This small molecule binds to this protein.
Small molecule (SMILES): CC(C)C[C@H](NC(=O)[C@H](CC(C)C)NC(=O)c1ccccc1)C(=O)O

Sequence of chain 1.G:
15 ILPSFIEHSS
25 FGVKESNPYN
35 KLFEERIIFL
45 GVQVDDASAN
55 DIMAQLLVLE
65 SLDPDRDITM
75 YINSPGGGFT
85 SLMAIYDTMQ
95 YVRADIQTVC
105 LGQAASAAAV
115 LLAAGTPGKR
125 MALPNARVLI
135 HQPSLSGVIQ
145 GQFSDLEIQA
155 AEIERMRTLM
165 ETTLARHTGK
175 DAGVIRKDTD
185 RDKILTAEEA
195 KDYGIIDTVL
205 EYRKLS

Binding-site contacts:
Ligand atom CD2 contacts residue PRO137 of chain 1.G at 3.6 Å (hydrophobic).
Ligand atom O1 contacts residue PRO137 of chain 1.G at 3.3 Å.
Ligand atom C4 contacts residue MET164 of chain 1.G at 3.9 Å (hydrophobic).
Ligand atom CB contacts residue GLY81 of chain 1.G at 3.9 Å.
Ligand atom CD1 contacts residue GLN47 of chain 1.G at 3.3 Å.
Ligand atom CD2 contacts residue SER138 of chain 1.G at 4.0 Å.
Ligand atom C4 contacts residue ALA111 of chain 1.G at 3.7 Å (hydrophobic).
Ligand atom CB contacts residue SER138 of chain 1.G at 2.8 Å.
Ligand atom C5 contacts residue SER110 of chain 1.G at 3.7 Å.
Ligand atom CG contacts residue GLN47 of chain 1.G at 3.8 Å.
Ligand atom C5 contacts residue MET164 of chain 1.G at 3.9 Å (hydrophobic).
Ligand atom O1 contacts residue SER138 of chain 1.G at 3.1 Å (h-bond).
Ligand atom N contacts residue SER138 of chain 1.G at 3.0 Å (h-bond).
Ligand atom CD1 contacts residue MET160 of chain 1.G at 3.5 Å (hydrophobic).
Ligand atom CD1 contacts residue PHE83 of chain 1.G at 3.7 Å (hydrophobic).
Ligand atom C2 contacts residue PHE83 of chain 1.G at 3.8 Å (hydrophobic).
Ligand atom CD2 contacts residue ILE157 of chain 1.G at 3.5 Å (hydrophobic).
Ligand atom CA contacts residue GLY81 of chain 1.G at 3.9 Å.
Ligand atom C3 contacts residue ALA111 of chain 1.G at 3.7 Å (hydrophobic).
Ligand atom C6 contacts residue PRO137 of chain 1.G at 4.0 Å (hydrophobic).
Ligand atom C4 contacts residue SER110 of chain 1.G at 3.9 Å.
Ligand atom CA contacts residue SER138 of chain 1.G at 3.5 Å.
Ligand atom C2 contacts residue GLY81 of chain 1.G at 3.2 Å.
Ligand atom O contacts residue GLY82 of chain 1.G at 3.9 Å.
Ligand atom CG contacts residue SER138 of chain 1.G at 4.0 Å.
Ligand atom O contacts residue LEU139 of chain 1.G at 3.3 Å.
Ligand atom C5 contacts residue HIS135 of chain 1.G at 3.9 Å.
Ligand atom O contacts residue GLY81 of chain 1.G at 4.0 Å.
Ligand atom O contacts residue PHE83 of chain 1.G at 3.3 Å (h-bond).
Ligand atom C1 contacts residue GLY81 of chain 1.G at 3.6 Å.
Ligand atom C5 contacts residue ALA111 of chain 1.G at 3.8 Å (hydrophobic).
Ligand atom N contacts residue GLY81 of chain 1.G at 2.9 Å (h-bond).
Ligand atom C6 contacts residue SER110 of chain 1.G at 3.3 Å.
Ligand atom C1 contacts residue SER110 of chain 1.G at 3.9 Å.
Ligand atom C contacts residue GLY81 of chain 1.G at 3.6 Å.
Ligand atom C6 contacts residue HIS135 of chain 1.G at 3.9 Å.
Ligand atom C3 contacts residue GLY81 of chain 1.G at 4.1 Å.
Ligand atom C contacts residue SER138 of chain 1.G at 3.5 Å.
Ligand atom C3 contacts residue PHE83 of chain 1.G at 3.6 Å (hydrophobic).
Ligand atom C contacts residue LEU139 of chain 1.G at 3.9 Å (hydrophobic).